Binding-site contacts:
Ligand atom C41 contacts residue ARG98 of chain 1.A at 3.4 Å.
Ligand atom C33 contacts residue PHE105 of chain 1.A at 3.6 Å (hydrophobic).
Ligand atom C32 contacts residue PHE105 of chain 1.A at 3.5 Å (hydrophobic).
Ligand atom O2 contacts residue MET66 of chain 1.A at 3.3 Å.
Ligand atom C35 contacts residue PHE105 of chain 1.A at 3.7 Å (hydrophobic).
Ligand atom C27 contacts residue VAL88 of chain 1.A at 3.8 Å (hydrophobic).
Ligand atom C25 contacts residue VAL88 of chain 1.A at 3.8 Å (hydrophobic).
Ligand atom C36 contacts residue LEU102 of chain 1.A at 3.4 Å (hydrophobic).
Ligand atom C30 contacts residue VAL84 of chain 1.A at 3.9 Å (hydrophobic).
Ligand atom C contacts residue HIS87 of chain 1.A at 3.8 Å.
Ligand atom CL contacts residue THR101 of chain 1.A at 3.7 Å.
Ligand atom C29 contacts residue PHE105 of chain 1.A at 3.6 Å (hydrophobic).
Ligand atom C35 contacts residue GLY106 of chain 1.A at 3.4 Å.
Ligand atom C14 contacts residue MET66 of chain 1.A at 3.5 Å (hydrophobic).
Ligand atom C40 contacts residue ARG98 of chain 1.A at 3.5 Å.
Ligand atom C26 contacts residue VAL88 of chain 1.A at 3.5 Å (hydrophobic).
Ligand atom C12 contacts residue THR101 of chain 1.A at 3.9 Å.
Ligand atom C11 contacts residue HIS59 of chain 1.A at 3.5 Å.
Ligand atom C13 contacts residue PHE63 of chain 1.A at 3.8 Å (hydrophobic).
Ligand atom C42 contacts residue ARG98 of chain 1.A at 3.3 Å.
Ligand atom C31 contacts residue PHE105 of chain 1.A at 3.5 Å (hydrophobic).
Ligand atom C38 contacts residue ARG98 of chain 1.A at 3.5 Å.
Ligand atom C18 contacts residue MET66 of chain 1.A at 3.5 Å (hydrophobic).
Ligand atom C29 contacts residue VAL84 of chain 1.A at 3.8 Å (hydrophobic).
Ligand atom C37 contacts residue ASP91 of chain 1.A at 3.7 Å.
Ligand atom C35 contacts residue LEU102 of chain 1.A at 3.4 Å (hydrophobic).
Ligand atom C34 contacts residue VAL109 of chain 1.A at 3.8 Å (hydrophobic).
Ligand atom C3 contacts residue HIS87 of chain 1.A at 3.6 Å.
Ligand atom C43 contacts residue ARG98 of chain 1.A at 3.4 Å.
Ligand atom C36 contacts residue PHE105 of chain 1.A at 3.6 Å (hydrophobic).
Ligand atom C37 contacts residue ARG98 of chain 1.A at 3.7 Å.
Ligand atom CL contacts residue PHE105 of chain 1.A at 3.6 Å.
Ligand atom C33 contacts residue LEU81 of chain 1.A at 3.7 Å (hydrophobic).
Ligand atom C13 contacts residue MET66 of chain 1.A at 3.7 Å (hydrophobic).
Ligand atom C34 contacts residue PHE105 of chain 1.A at 3.7 Å (hydrophobic).
Ligand atom C31 contacts residue MET85 of chain 1.A at 3.8 Å (hydrophobic).
Ligand atom C30 contacts residue MET85 of chain 1.A at 3.8 Å (hydrophobic).
Ligand atom CL1 contacts residue THR101 of chain 1.A at 3.7 Å.
Ligand atom C39 contacts residue ARG98 of chain 1.A at 3.7 Å.
Ligand atom C12 contacts residue HIS59 of chain 1.A at 3.8 Å.

Sequence of chain 1.A:
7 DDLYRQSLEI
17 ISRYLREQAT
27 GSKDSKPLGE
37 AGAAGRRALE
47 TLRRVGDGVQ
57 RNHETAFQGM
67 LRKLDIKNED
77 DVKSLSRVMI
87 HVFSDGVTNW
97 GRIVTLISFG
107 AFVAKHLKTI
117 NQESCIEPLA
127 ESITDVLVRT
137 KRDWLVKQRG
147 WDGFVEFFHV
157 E

The small molecule below binds the protein below.
Small molecule (SMILES): CN1CCCN[C@@H](Cc2ccc(Cl)cc2)CC(=O)N[C@H]2CCc3ccccc3N(CC(=O)N[C@H](Cc3ccc(Cl)c(CCc4ccccc4)c3)CC1=O)C2=O